Sequence of chain 1.A:
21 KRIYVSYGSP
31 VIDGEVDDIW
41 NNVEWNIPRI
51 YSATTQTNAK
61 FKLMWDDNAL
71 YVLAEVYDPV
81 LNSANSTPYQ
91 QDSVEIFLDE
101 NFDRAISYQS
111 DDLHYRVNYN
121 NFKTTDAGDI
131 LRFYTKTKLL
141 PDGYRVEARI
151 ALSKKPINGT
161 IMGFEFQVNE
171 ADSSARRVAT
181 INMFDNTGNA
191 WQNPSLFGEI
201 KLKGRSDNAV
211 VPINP

Binding-site contacts:
Ligand atom C3 contacts residue TRP191 of chain 1.A at 3.8 Å (hydrophobic).
Ligand atom O2 contacts residue GLN167 of chain 1.A at 3.3 Å (h-bond).
Ligand atom C1 contacts residue GLN167 of chain 1.A at 4.0 Å.
Ligand atom O2 contacts residue ARG177 of chain 1.A at 3.1 Å (salt-bridge).
Ligand atom C2 contacts residue TYR89 of chain 1.A at 3.5 Å (hydrophobic).
Ligand atom O5 contacts residue GLU95 of chain 1.A at 4.0 Å.
Ligand atom C6 contacts residue TRP191 of chain 1.A at 3.9 Å (hydrophobic).
Ligand atom O3 contacts residue ARG177 of chain 1.A at 3.3 Å (salt-bridge).
Ligand atom C5 contacts residue TRP191 of chain 1.A at 3.8 Å (hydrophobic).
Ligand atom O1 contacts residue GLU95 of chain 1.A at 2.8 Å (salt-bridge).
Ligand atom C5 contacts residue TYR89 of chain 1.A at 3.7 Å (hydrophobic).
Ligand atom O5 contacts residue TYR89 of chain 1.A at 4.0 Å.
Ligand atom O5 contacts residue TRP191 of chain 1.A at 3.5 Å.
Ligand atom C1 contacts residue HIS114 of chain 1.A at 4.1 Å.
Ligand atom C6 contacts residue ASP126 of chain 1.A at 3.2 Å.
Ligand atom O6 contacts residue TYR89 of chain 1.A at 3.8 Å.
Ligand atom C6 contacts residue ARG116 of chain 1.A at 4.1 Å.
Ligand atom O5 contacts residue ARG116 of chain 1.A at 3.4 Å (salt-bridge).
Ligand atom C3 contacts residue TYR89 of chain 1.A at 3.9 Å (hydrophobic).
Ligand atom C1 contacts residue TYR89 of chain 1.A at 4.0 Å (hydrophobic).
Ligand atom O6 contacts residue ASP126 of chain 1.A at 3.3 Å (salt-bridge).
Ligand atom O1 contacts residue HIS114 of chain 1.A at 3.5 Å.
Ligand atom C1 contacts residue TRP191 of chain 1.A at 3.9 Å (hydrophobic).
Ligand atom O5 contacts residue HIS114 of chain 1.A at 3.5 Å.
Ligand atom C2 contacts residue TRP191 of chain 1.A at 4.0 Å (hydrophobic).
Ligand atom O1 contacts residue TRP191 of chain 1.A at 3.6 Å.
Ligand atom C4 contacts residue TRP191 of chain 1.A at 4.0 Å (hydrophobic).
Ligand atom C5 contacts residue ASP126 of chain 1.A at 3.9 Å.
Ligand atom O6 contacts residue PEG1 of chain 1.G at 3.2 Å (h-bond).
Ligand atom O4 contacts residue TYR89 of chain 1.A at 3.4 Å.
Ligand atom C3 contacts residue ARG177 of chain 1.A at 3.8 Å.
Ligand atom C5 contacts residue ARG116 of chain 1.A at 3.7 Å.
Ligand atom O2 contacts residue TYR89 of chain 1.A at 3.8 Å.
Ligand atom C2 contacts residue ARG177 of chain 1.A at 4.0 Å.
Ligand atom C1 contacts residue ARG116 of chain 1.A at 3.9 Å.
Ligand atom O5 contacts residue ASP126 of chain 1.A at 3.8 Å.
Ligand atom C4 contacts residue TYR89 of chain 1.A at 4.0 Å (hydrophobic).
Ligand atom C1 contacts residue GLU95 of chain 1.A at 3.5 Å.
Ligand atom O1 contacts residue GLN167 of chain 1.A at 3.6 Å (h-bond).
Ligand atom O1 contacts residue PHE97 of chain 1.A at 3.9 Å.

The small molecule below binds the protein below.
Small molecule (SMILES): OC[C@H]1O[C@@H](O[C@H]2[C@H](O)[C@@H](O)[C@H](O)O[C@@H]2CO)[C@H](O)[C@@H](O)[C@@H]1O